Sequence of chain 1.I:
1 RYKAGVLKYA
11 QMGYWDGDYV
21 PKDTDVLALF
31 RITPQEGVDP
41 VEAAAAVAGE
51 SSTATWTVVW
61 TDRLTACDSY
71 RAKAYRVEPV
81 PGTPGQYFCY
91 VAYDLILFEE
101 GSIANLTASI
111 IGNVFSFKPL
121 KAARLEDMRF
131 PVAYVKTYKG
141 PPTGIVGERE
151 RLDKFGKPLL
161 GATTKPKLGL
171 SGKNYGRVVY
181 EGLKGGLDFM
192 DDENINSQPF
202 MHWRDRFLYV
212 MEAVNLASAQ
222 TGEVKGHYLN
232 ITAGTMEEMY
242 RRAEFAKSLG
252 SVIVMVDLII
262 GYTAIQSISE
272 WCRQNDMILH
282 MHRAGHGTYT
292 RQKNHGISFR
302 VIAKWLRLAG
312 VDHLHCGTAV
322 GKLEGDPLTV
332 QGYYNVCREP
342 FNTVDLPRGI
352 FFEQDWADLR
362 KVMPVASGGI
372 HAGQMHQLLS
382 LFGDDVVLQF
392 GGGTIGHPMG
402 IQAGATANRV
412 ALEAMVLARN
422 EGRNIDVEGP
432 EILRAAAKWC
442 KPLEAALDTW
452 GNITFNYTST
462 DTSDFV

This protein binds this small molecule.
Small molecule (SMILES): O=C(O)[C@@](O)(COP(=O)(O)O)[C@H](O)[C@H](O)COP(=O)(O)O

Binding-site contacts:
Ligand atom O7 contacts residue ASN113 of chain 1.I at 3.5 Å (h-bond).
Ligand atom C3 contacts residue MG1 of chain 1.R at 3.6 Å.
Ligand atom O6P contacts residue HIS316 of chain 1.A at 3.4 Å.
Ligand atom O3P contacts residue GLY393 of chain 1.A at 3.0 Å (h-bond).
Ligand atom O6 contacts residue LYS323 of chain 1.A at 3.2 Å (salt-bridge).
Ligand atom O3 contacts residue MG1 of chain 1.R at 2.6 Å.
Ligand atom O6 contacts residue GLU50 of chain 1.I at 3.1 Å (salt-bridge).
Ligand atom O3P contacts residue THR55 of chain 1.I at 2.7 Å (h-bond).
Ligand atom O2 contacts residue KCX191 of chain 1.A at 3.5 Å (h-bond).
Ligand atom C5 contacts residue ASN113 of chain 1.I at 3.6 Å.
Ligand atom O2P contacts residue GLY370 of chain 1.A at 3.1 Å (h-bond).
Ligand atom O3P contacts residue LYS165 of chain 1.A at 3.5 Å.
Ligand atom O2P contacts residue TRP56 of chain 1.I at 3.2 Å.
Ligand atom O4 contacts residue GLY369 of chain 1.A at 3.4 Å (h-bond).
Ligand atom O2 contacts residue LYS165 of chain 1.A at 3.6 Å (salt-bridge).
Ligand atom O3P contacts residue TRP56 of chain 1.I at 3.6 Å.
Ligand atom O7 contacts residue MG1 of chain 1.R at 2.9 Å.
Ligand atom O5 contacts residue LEU324 of chain 1.A at 3.4 Å.
Ligand atom O2 contacts residue MG1 of chain 1.R at 2.7 Å.
Ligand atom C3 contacts residue KCX191 of chain 1.A at 3.4 Å.
Ligand atom O5P contacts residue LEU324 of chain 1.A at 3.7 Å.
Ligand atom O5P contacts residue ARG284 of chain 1.A at 3.0 Å (salt-bridge).
Ligand atom O6P contacts residue ARG284 of chain 1.A at 3.4 Å.
Ligand atom C2 contacts residue MG1 of chain 1.R at 3.5 Å.
Ligand atom O7 contacts residue GLU50 of chain 1.I at 3.1 Å (salt-bridge).
Ligand atom O4 contacts residue SER368 of chain 1.A at 3.3 Å.
Ligand atom O2 contacts residue THR163 of chain 1.A at 3.3 Å (h-bond).
Ligand atom O3P contacts residue GLY392 of chain 1.A at 3.6 Å.
Ligand atom C contacts residue GLU50 of chain 1.I at 3.5 Å.
Ligand atom O7 contacts residue LYS167 of chain 1.A at 2.8 Å (salt-bridge).
Ligand atom O5 contacts residue ASN113 of chain 1.I at 3.5 Å (h-bond).
Ligand atom O1P contacts residue GLY392 of chain 1.A at 3.1 Å (h-bond).
Ligand atom O3 contacts residue GLU194 of chain 1.A at 3.4 Å (salt-bridge).
Ligand atom O3 contacts residue HIS283 of chain 1.A at 2.8 Å (h-bond).
Ligand atom C5 contacts residue HIS283 of chain 1.A at 3.5 Å.
Ligand atom O4P contacts residue HIS316 of chain 1.A at 3.5 Å (h-bond).
Ligand atom O3 contacts residue KCX191 of chain 1.A at 2.7 Å (h-bond).
Ligand atom C contacts residue MG1 of chain 1.R at 3.6 Å.
Ligand atom O2P contacts residue LYS323 of chain 1.A at 3.3 Å (salt-bridge).
Ligand atom O4P contacts residue SER368 of chain 1.A at 3.3 Å (h-bond).

Sequence of chain 1.A:
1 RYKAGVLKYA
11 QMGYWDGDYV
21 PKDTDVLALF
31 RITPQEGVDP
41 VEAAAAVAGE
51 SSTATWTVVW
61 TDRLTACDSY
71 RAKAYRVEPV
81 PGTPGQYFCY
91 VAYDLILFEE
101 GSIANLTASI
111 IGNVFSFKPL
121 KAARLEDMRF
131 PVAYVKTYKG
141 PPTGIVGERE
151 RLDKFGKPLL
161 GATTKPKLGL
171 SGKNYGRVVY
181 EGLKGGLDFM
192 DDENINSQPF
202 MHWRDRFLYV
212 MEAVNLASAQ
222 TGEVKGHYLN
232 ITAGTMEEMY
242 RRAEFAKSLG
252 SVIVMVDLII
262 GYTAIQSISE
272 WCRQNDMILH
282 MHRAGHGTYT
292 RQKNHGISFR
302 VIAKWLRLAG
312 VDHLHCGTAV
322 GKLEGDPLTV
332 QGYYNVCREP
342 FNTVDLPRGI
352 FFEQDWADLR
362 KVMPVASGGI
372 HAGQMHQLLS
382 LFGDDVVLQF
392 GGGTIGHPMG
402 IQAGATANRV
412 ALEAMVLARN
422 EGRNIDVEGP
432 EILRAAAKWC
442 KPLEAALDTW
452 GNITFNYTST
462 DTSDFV